Binding-site contacts:
Ligand atom N19 contacts residue TRP6 of chain 1.A at 3.6 Å.
Ligand atom O31 contacts residue ARG32 of chain 1.A at 3.4 Å.
Ligand atom C13 contacts residue NDP1 of chain 1.C at 3.5 Å.
Ligand atom C4 contacts residue GLN28 of chain 1.A at 3.6 Å.
Ligand atom C17 contacts residue ASP27 of chain 1.A at 3.6 Å.
Ligand atom C12 contacts residue PHE31 of chain 1.A at 3.5 Å (hydrophobic).
Ligand atom C17 contacts residue ALA7 of chain 1.A at 3.6 Å (hydrophobic).
Ligand atom O31 contacts residue ARG60 of chain 1.A at 2.8 Å (salt-bridge).
Ligand atom C14 contacts residue GLN28 of chain 1.A at 3.6 Å.
Ligand atom C14 contacts residue ASP27 of chain 1.A at 3.6 Å.
Ligand atom N22 contacts residue LEU57 of chain 1.A at 3.6 Å.
Ligand atom N18 contacts residue ILE5 of chain 1.A at 3.5 Å (h-bond).
Ligand atom N11 contacts residue ILE94 of chain 1.A at 3.6 Å (h-bond).
Ligand atom N11 contacts residue TYR100 of chain 1.A at 3.5 Å (h-bond).
Ligand atom C6 contacts residue LEU50 of chain 1.A at 3.4 Å (hydrophobic).
Ligand atom C12 contacts residue ILE5 of chain 1.A at 3.6 Å (hydrophobic).
Ligand atom O15 contacts residue ASP27 of chain 1.A at 3.6 Å (salt-bridge).
Ligand atom C3 contacts residue GLN28 of chain 1.A at 3.6 Å.
Ligand atom N16 contacts residue ALA7 of chain 1.A at 3.7 Å.
Ligand atom O15 contacts residue GLN28 of chain 1.A at 2.8 Å (h-bond).
Ligand atom N16 contacts residue GLN28 of chain 1.A at 3.7 Å.
Ligand atom O30 contacts residue ARG32 of chain 1.A at 3.7 Å.
Ligand atom C3 contacts residue PHE31 of chain 1.A at 3.5 Å (hydrophobic).
Ligand atom N19 contacts residue ASP27 of chain 1.A at 2.7 Å (salt-bridge).
Ligand atom O30 contacts residue ARG60 of chain 1.A at 2.8 Å (salt-bridge).
Ligand atom N11 contacts residue PHE31 of chain 1.A at 3.5 Å.
Ligand atom N18 contacts residue PHE31 of chain 1.A at 3.6 Å.
Ligand atom C10 contacts residue NDP1 of chain 1.C at 3.1 Å.
Ligand atom N11 contacts residue NDP1 of chain 1.C at 3.7 Å.
Ligand atom N19 contacts residue THR113 of chain 1.A at 3.6 Å (h-bond).
Ligand atom O31 contacts residue PHE31 of chain 1.A at 3.4 Å.
Ligand atom C10 contacts residue ILE94 of chain 1.A at 3.1 Å (hydrophobic).
Ligand atom N18 contacts residue TRP6 of chain 1.A at 3.3 Å.
Ligand atom N16 contacts residue ASP27 of chain 1.A at 2.7 Å (salt-bridge).
Ligand atom C29 contacts residue ARG60 of chain 1.A at 3.5 Å.
Ligand atom C29 contacts residue ARG32 of chain 1.A at 3.8 Å.
Ligand atom N11 contacts residue ILE5 of chain 1.A at 3.1 Å (h-bond).
Ligand atom C9 contacts residue NDP1 of chain 1.C at 3.4 Å.
Ligand atom C12 contacts residue NDP1 of chain 1.C at 3.4 Å.
Ligand atom C17 contacts residue TRP6 of chain 1.A at 3.7 Å (hydrophobic).

Sequence of chain 1.A:
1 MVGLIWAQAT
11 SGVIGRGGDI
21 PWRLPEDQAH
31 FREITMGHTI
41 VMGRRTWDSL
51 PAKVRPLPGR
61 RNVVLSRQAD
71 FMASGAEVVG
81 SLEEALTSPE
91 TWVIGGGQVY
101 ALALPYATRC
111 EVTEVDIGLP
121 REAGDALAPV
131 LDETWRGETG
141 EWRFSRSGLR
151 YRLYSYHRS

A small-molecule ligand and the protein it binds are described below.
Small molecule (SMILES): Nc1nc(=O)c2c(CCc3ccc(C(=O)N[C@@H](CCC(=O)O)C(=O)O)cc3)c[nH]c2[nH]1